Sequence of chain 1.B:
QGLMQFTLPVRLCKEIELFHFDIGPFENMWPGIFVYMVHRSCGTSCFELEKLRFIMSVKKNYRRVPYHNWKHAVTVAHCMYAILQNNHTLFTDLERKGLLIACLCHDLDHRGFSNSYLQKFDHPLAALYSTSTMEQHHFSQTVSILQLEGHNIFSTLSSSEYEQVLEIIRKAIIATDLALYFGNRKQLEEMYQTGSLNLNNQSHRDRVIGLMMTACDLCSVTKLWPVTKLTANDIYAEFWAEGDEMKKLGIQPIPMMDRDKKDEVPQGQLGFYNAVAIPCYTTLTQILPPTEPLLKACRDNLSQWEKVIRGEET

This small molecule binds to this protein.
Small molecule (SMILES): COc1c(C)cnc(CSc2nc3ccc4ncccc4c3[nH]2)c1C

Binding-site contacts:
Ligand atom C6 contacts residue VAL276 of chain 1.B at 3.7 Å (hydrophobic).
Ligand atom C20 contacts residue PHE283 of chain 1.B at 3.8 Å (hydrophobic).
Ligand atom C14 contacts residue LYS272 of chain 1.B at 3.6 Å.
Ligand atom C2 contacts residue MET267 of chain 1.B at 3.6 Å (hydrophobic).
Ligand atom C16 contacts residue GLN280 of chain 1.B at 3.7 Å.
Ligand atom C15 contacts residue TYR247 of chain 1.B at 3.6 Å (hydrophobic).
Ligand atom C1 contacts residue TYR247 of chain 1.B at 3.6 Å (hydrophobic).
Ligand atom O23 contacts residue LEU229 of chain 1.B at 3.6 Å.
Ligand atom S13 contacts residue GLN280 of chain 1.B at 3.8 Å.
Ligand atom C12 contacts residue VAL276 of chain 1.B at 3.7 Å (hydrophobic).
Ligand atom C21 contacts residue ILE246 of chain 1.B at 3.5 Å (hydrophobic).
Ligand atom C9 contacts residue MET267 of chain 1.B at 3.6 Å (hydrophobic).
Ligand atom N4 contacts residue MET267 of chain 1.B at 3.5 Å.
Ligand atom C1 contacts residue GLY279 of chain 1.B at 3.5 Å.
Ligand atom C12 contacts residue GLU275 of chain 1.B at 3.7 Å.
Ligand atom N4 contacts residue TYR247 of chain 1.B at 2.5 Å (h-bond).
Ligand atom C9 contacts residue GLY279 of chain 1.B at 3.5 Å.
Ligand atom C3 contacts residue MET267 of chain 1.B at 3.8 Å (hydrophobic).
Ligand atom N11 contacts residue PRO266 of chain 1.B at 3.3 Å.
Ligand atom N11 contacts residue MET267 of chain 1.B at 3.7 Å.
Ligand atom C24 contacts residue ILE246 of chain 1.B at 3.7 Å (hydrophobic).
Ligand atom C15 contacts residue GLN280 of chain 1.B at 3.3 Å.
Ligand atom C14 contacts residue PRO266 of chain 1.B at 3.7 Å (hydrophobic).
Ligand atom S13 contacts residue PHE283 of chain 1.B at 3.4 Å.
Ligand atom C6 contacts residue TYR247 of chain 1.B at 3.7 Å (hydrophobic).
Ligand atom C20 contacts residue PHE250 of chain 1.B at 3.8 Å (hydrophobic).
Ligand atom C22 contacts residue ILE246 of chain 1.B at 3.7 Å (hydrophobic).
Ligand atom C14 contacts residue GLU275 of chain 1.B at 3.6 Å.
Ligand atom C19 contacts residue PHE283 of chain 1.B at 3.6 Å (hydrophobic).
Ligand atom N7 contacts residue GLY279 of chain 1.B at 3.4 Å (h-bond).
Ligand atom C5 contacts residue MET267 of chain 1.B at 3.7 Å (hydrophobic).
Ligand atom N18 contacts residue GLN280 of chain 1.B at 3.1 Å (h-bond).
Ligand atom C3 contacts residue GLY279 of chain 1.B at 3.6 Å.
Ligand atom C1 contacts residue MET267 of chain 1.B at 3.6 Å (hydrophobic).
Ligand atom C2 contacts residue GLY279 of chain 1.B at 3.8 Å.
Ligand atom N7 contacts residue MET267 of chain 1.B at 3.6 Å.
Ligand atom O23 contacts residue PHE283 of chain 1.B at 3.6 Å.
Ligand atom C17 contacts residue PHE283 of chain 1.B at 3.8 Å (hydrophobic).
Ligand atom C9 contacts residue TYR247 of chain 1.B at 3.5 Å (hydrophobic).
Ligand atom C12 contacts residue LYS272 of chain 1.B at 3.7 Å.